Sequence of chain 49.E:
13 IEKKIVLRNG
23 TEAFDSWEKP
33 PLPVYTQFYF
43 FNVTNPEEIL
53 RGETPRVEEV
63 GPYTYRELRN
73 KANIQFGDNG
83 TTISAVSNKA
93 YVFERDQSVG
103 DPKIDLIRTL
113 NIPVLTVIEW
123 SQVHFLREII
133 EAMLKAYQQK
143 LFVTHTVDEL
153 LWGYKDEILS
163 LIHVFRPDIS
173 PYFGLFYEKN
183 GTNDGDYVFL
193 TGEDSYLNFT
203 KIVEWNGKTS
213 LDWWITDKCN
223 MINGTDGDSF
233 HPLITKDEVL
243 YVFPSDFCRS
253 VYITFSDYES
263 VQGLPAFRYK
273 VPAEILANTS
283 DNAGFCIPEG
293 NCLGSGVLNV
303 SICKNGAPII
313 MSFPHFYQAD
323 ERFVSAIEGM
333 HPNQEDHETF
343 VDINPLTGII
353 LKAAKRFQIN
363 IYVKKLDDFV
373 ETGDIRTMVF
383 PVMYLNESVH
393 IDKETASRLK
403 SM

Binding-site contacts:
Ligand atom C7 contacts residue TYR93 of chain 49.E at 4.3 Å (hydrophobic).
Ligand atom C3 contacts residue ASN182 of chain 49.E at 3.8 Å.
Ligand atom C8 contacts residue TRP154 of chain 49.E at 3.6 Å (hydrophobic).
Ligand atom N2 contacts residue TYR93 of chain 49.E at 3.3 Å (h-bond).
Ligand atom C1 contacts residue TYR93 of chain 49.E at 3.8 Å (hydrophobic).
Ligand atom C3 contacts residue TYR93 of chain 49.E at 3.8 Å (hydrophobic).
Ligand atom C2 contacts residue VAL94 of chain 49.E at 4.3 Å (hydrophobic).
Ligand atom O7 contacts residue VAL94 of chain 49.E at 3.5 Å.
Ligand atom C3 contacts residue VAL94 of chain 49.E at 4.4 Å (hydrophobic).
Ligand atom O7 contacts residue ASN182 of chain 49.E at 2.9 Å (h-bond).
Ligand atom C7 contacts residue ASN182 of chain 49.E at 3.1 Å.
Ligand atom C7 contacts residue TRP154 of chain 49.E at 4.5 Å (hydrophobic).
Ligand atom O5 contacts residue ASN182 of chain 49.E at 2.4 Å (h-bond).
Ligand atom C8 contacts residue ASN182 of chain 49.E at 4.3 Å.
Ligand atom C1 contacts residue ASN182 of chain 49.E at 1.4 Å.
Ligand atom N2 contacts residue ASN182 of chain 49.E at 2.9 Å (h-bond).
Ligand atom O3 contacts residue VAL94 of chain 49.E at 4.5 Å.
Ligand atom O7 contacts residue TRP154 of chain 49.E at 4.5 Å.
Ligand atom O4 contacts residue VAL94 of chain 49.E at 3.7 Å.
Ligand atom C2 contacts residue ASN182 of chain 49.E at 2.5 Å.
Ligand atom C8 contacts residue ASP150 of chain 49.E at 4.3 Å.
Ligand atom C5 contacts residue ASN182 of chain 49.E at 3.6 Å.
Ligand atom C4 contacts residue ASN182 of chain 49.E at 4.3 Å.
Ligand atom C2 contacts residue TYR93 of chain 49.E at 3.8 Å (hydrophobic).
Ligand atom C8 contacts residue TYR93 of chain 49.E at 4.4 Å (hydrophobic).
Ligand atom O7 contacts residue LEU70 of chain 49.E at 3.7 Å.

A protein and the small-molecule ligand that binds it are described below.
Small molecule (SMILES): CC(=O)N[C@H]1[C@H](O[C@H]2[C@H](O)[C@@H](NC(C)=O)CO[C@@H]2CO)O[C@H](CO)[C@@H](O)[C@@H]1O